Binding-site contacts:
Ligand atom N2 contacts residue ASN105 of chain 1.B at 2.9 Å (h-bond).
Ligand atom C1 contacts residue ASN105 of chain 1.B at 1.4 Å.
Ligand atom O5 contacts residue HIS144 of chain 1.B at 3.2 Å.
Ligand atom C4 contacts residue ASN105 of chain 1.B at 4.2 Å.
Ligand atom C6 contacts residue HIS144 of chain 1.B at 3.7 Å.
Ligand atom C7 contacts residue ASN105 of chain 1.B at 3.5 Å.
Ligand atom C8 contacts residue PRO103 of chain 1.B at 4.0 Å (hydrophobic).
Ligand atom O7 contacts residue ASN105 of chain 1.B at 3.8 Å.
Ligand atom C2 contacts residue ASN105 of chain 1.B at 2.5 Å.
Ligand atom C5 contacts residue ASN105 of chain 1.B at 3.7 Å.
Ligand atom O6 contacts residue HIS144 of chain 1.B at 4.3 Å.
Ligand atom C1 contacts residue HIS144 of chain 1.B at 3.7 Å.
Ligand atom C8 contacts residue LEU104 of chain 1.B at 4.4 Å (hydrophobic).
Ligand atom C5 contacts residue HIS144 of chain 1.B at 3.7 Å.
Ligand atom C3 contacts residue ASN105 of chain 1.B at 3.8 Å.
Ligand atom O5 contacts residue ASN105 of chain 1.B at 2.4 Å (h-bond).

Sequence of chain 1.B:
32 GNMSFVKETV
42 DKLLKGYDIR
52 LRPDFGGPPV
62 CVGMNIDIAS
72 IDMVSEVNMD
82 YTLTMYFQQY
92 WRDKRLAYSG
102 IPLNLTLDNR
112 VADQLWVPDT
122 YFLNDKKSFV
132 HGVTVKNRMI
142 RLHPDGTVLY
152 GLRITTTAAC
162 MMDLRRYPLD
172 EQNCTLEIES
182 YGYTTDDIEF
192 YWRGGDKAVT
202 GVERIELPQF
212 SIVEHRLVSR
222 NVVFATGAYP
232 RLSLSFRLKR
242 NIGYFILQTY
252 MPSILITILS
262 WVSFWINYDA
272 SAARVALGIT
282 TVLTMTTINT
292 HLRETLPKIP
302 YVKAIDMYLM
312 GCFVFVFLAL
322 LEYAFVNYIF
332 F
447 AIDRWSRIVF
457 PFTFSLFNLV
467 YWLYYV

The small molecule below binds the protein below.
Small molecule (SMILES): CC(=O)N[C@H]1[C@H](O[C@H]2[C@H](O)[C@@H](NC(C)=O)CO[C@@H]2CO)O[C@H](CO)[C@@H](O)[C@@H]1O